Sequence of chain 1.A:
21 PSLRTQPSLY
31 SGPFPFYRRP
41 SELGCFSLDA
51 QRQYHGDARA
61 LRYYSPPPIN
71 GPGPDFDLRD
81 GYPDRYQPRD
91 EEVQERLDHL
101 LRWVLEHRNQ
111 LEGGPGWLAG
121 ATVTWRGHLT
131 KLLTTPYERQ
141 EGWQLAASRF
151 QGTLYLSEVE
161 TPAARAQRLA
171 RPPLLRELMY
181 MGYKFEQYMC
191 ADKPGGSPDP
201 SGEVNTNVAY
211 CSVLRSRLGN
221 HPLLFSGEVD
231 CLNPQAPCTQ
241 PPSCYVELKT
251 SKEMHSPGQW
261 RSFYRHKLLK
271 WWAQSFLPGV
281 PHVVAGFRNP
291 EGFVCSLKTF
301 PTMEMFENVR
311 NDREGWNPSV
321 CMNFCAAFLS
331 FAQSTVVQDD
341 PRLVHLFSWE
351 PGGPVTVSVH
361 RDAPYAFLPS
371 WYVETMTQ

Binding-site contacts:
Ligand atom O2 contacts residue GLN110 of chain 1.A at 3.3 Å (h-bond).
Ligand atom O3P contacts residue THR375 of chain 1.A at 3.9 Å.
Ligand atom O2P contacts residue GLU106 of chain 1.A at 4.4 Å.
Ligand atom C5 contacts residue HIS107 of chain 1.A at 4.2 Å.
Ligand atom O4 contacts residue HIS107 of chain 1.A at 3.3 Å.
Ligand atom O5' contacts residue GLU106 of chain 1.A at 4.5 Å.
Ligand atom C6 contacts residue ARG108 of chain 1.A at 4.3 Å.
Ligand atom P1 contacts residue ARG108 of chain 1.A at 4.1 Å.
Ligand atom O4 contacts residue GLN110 of chain 1.A at 3.5 Å.
Ligand atom C2 contacts residue GLN110 of chain 1.A at 3.5 Å.
Ligand atom C5 contacts residue LEU105 of chain 1.A at 3.8 Å (hydrophobic).
Ligand atom O2 contacts residue GLU106 of chain 1.A at 3.5 Å (salt-bridge).
Ligand atom C4 contacts residue GLU106 of chain 1.A at 3.2 Å.
Ligand atom C6 contacts residue GLU106 of chain 1.A at 3.8 Å.
Ligand atom C5 contacts residue GLU106 of chain 1.A at 3.7 Å.
Ligand atom O3P contacts residue ARG108 of chain 1.A at 2.6 Å (salt-bridge).
Ligand atom C4 contacts residue ASN109 of chain 1.A at 3.9 Å.
Ligand atom C2 contacts residue GLU106 of chain 1.A at 3.1 Å.
Ligand atom C4 contacts residue GLN110 of chain 1.A at 3.9 Å.
Ligand atom C4 contacts residue HIS107 of chain 1.A at 3.9 Å.
Ligand atom N3 contacts residue HIS107 of chain 1.A at 4.1 Å.
Ligand atom N1 contacts residue GLU106 of chain 1.A at 3.5 Å (salt-bridge).
Ligand atom O4 contacts residue ASN109 of chain 1.A at 2.7 Å (h-bond).
Ligand atom C4 contacts residue ARG108 of chain 1.A at 4.1 Å.
Ligand atom N3 contacts residue GLU106 of chain 1.A at 2.9 Å (salt-bridge).
Ligand atom C1' contacts residue GLU106 of chain 1.A at 4.3 Å.
Ligand atom C5' contacts residue GLU106 of chain 1.A at 3.7 Å.
Ligand atom O3P contacts residue LEU105 of chain 1.A at 3.7 Å.
Ligand atom C4' contacts residue GLU106 of chain 1.A at 4.0 Å.
Ligand atom O4 contacts residue ARG108 of chain 1.A at 3.4 Å (salt-bridge).
Ligand atom O1P contacts residue THR375 of chain 1.A at 4.4 Å.
Ligand atom O4 contacts residue GLU106 of chain 1.A at 3.8 Å.
Ligand atom N3 contacts residue GLN110 of chain 1.A at 2.8 Å (h-bond).
Ligand atom C6 contacts residue LEU105 of chain 1.A at 4.1 Å (hydrophobic).
Ligand atom C5 contacts residue ARG108 of chain 1.A at 4.0 Å.
Ligand atom O4' contacts residue GLU106 of chain 1.A at 3.6 Å.
Ligand atom C5 contacts residue ASN109 of chain 1.A at 4.0 Å.
Ligand atom O2P contacts residue LEU105 of chain 1.A at 3.9 Å.

This protein binds this small molecule.
Small molecule (SMILES): O=c1ccn([C@@H]2O[C@H](COP(=O)(O)O)[C@@H](OP(=O)(O)O)[C@H]2O)c(=O)[nH]1